Binding-site contacts:
Ligand atom C2 contacts residue TB1 of chain 3.Q at 3.3 Å.
Ligand atom O2 contacts residue TB1 of chain 3.Q at 2.4 Å.
Ligand atom C7 contacts residue TB1 of chain 3.Q at 3.4 Å.
Ligand atom O3 contacts residue ALA55 of chain 4.A at 4.2 Å.
Ligand atom N1 contacts residue PDC1 of chain 3.E at 2.8 Å (h-bond).
Ligand atom O2 contacts residue PDC1 of chain 3.E at 2.9 Å (h-bond).
Ligand atom C6 contacts residue TB1 of chain 3.Q at 3.3 Å.
Ligand atom C8 contacts residue HIS77 of chain 3.A at 3.4 Å.
Ligand atom O2 contacts residue PDC1 of chain 3.I at 3.1 Å (h-bond).
Ligand atom O4 contacts residue HIS77 of chain 3.A at 3.7 Å.
Ligand atom C2 contacts residue PDC1 of chain 3.I at 3.4 Å.
Ligand atom O4 contacts residue TB1 of chain 3.Q at 2.4 Å.
Ligand atom O4 contacts residue PDC1 of chain 3.E at 3.1 Å (h-bond).
Ligand atom O3 contacts residue HIS77 of chain 3.A at 2.8 Å (h-bond).
Ligand atom C3 contacts residue PDC1 of chain 3.I at 4.5 Å.
Ligand atom C7 contacts residue PDC1 of chain 3.I at 3.6 Å.
Ligand atom O4 contacts residue PDC1 of chain 3.I at 3.0 Å (h-bond).
Ligand atom N1 contacts residue TB1 of chain 3.Q at 2.5 Å.
Ligand atom N1 contacts residue PDC1 of chain 3.I at 2.9 Å (h-bond).
Ligand atom C8 contacts residue PDC1 of chain 3.I at 3.9 Å.
Ligand atom C7 contacts residue PDC1 of chain 3.E at 3.7 Å.
Ligand atom C2 contacts residue PDC1 of chain 3.E at 3.5 Å.
Ligand atom C6 contacts residue PDC1 of chain 3.E at 3.5 Å.
Ligand atom C6 contacts residue PDC1 of chain 3.I at 3.6 Å.
Ligand atom C8 contacts residue TB1 of chain 3.Q at 3.4 Å.
Ligand atom C8 contacts residue PDC1 of chain 3.E at 3.6 Å.

Sequence of chain 4.A:
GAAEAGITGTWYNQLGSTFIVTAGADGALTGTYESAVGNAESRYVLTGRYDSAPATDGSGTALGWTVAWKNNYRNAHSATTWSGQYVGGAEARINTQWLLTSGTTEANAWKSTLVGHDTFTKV

A protein and the small-molecule ligand that binds it are described below.
Small molecule (SMILES): O=C(O)c1cccc(C(=O)O)n1

Sequence of chain 3.A:
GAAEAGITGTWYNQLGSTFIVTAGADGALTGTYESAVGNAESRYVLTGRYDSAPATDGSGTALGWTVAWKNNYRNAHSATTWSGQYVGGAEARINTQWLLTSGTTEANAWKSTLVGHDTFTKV